Sequence of chain 1.C:
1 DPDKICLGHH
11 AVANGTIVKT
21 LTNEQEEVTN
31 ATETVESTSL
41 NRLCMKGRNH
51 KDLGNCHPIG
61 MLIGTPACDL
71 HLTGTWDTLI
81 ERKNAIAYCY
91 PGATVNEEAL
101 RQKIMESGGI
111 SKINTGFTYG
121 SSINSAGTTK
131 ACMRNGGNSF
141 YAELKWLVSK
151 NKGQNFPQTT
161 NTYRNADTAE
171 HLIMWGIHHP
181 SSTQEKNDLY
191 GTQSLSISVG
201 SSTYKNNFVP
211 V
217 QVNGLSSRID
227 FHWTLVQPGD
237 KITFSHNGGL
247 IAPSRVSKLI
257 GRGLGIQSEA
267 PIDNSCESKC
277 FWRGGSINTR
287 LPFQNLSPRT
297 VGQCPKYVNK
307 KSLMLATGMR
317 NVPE

Binding-site contacts:
Ligand atom C8 contacts residue GLY78 of chain 1.D at 4.1 Å.
Ligand atom O7 contacts residue ASN79 of chain 1.D at 3.6 Å.
Ligand atom C8 contacts residue HIS75 of chain 1.D at 3.7 Å.
Ligand atom C3 contacts residue ASN82 of chain 1.D at 3.8 Å.
Ligand atom C4 contacts residue ASN82 of chain 1.D at 4.2 Å.
Ligand atom C7 contacts residue ASN79 of chain 1.D at 4.0 Å.
Ligand atom O7 contacts residue HIS75 of chain 1.D at 4.1 Å.
Ligand atom C1 contacts residue ASN82 of chain 1.D at 1.4 Å.
Ligand atom C8 contacts residue ASN79 of chain 1.D at 4.1 Å.
Ligand atom C8 contacts residue ARG295 of chain 1.C at 4.2 Å.
Ligand atom C7 contacts residue ASN82 of chain 1.D at 3.9 Å.
Ligand atom C2 contacts residue ASN82 of chain 1.D at 2.5 Å.
Ligand atom C5 contacts residue ASN82 of chain 1.D at 3.6 Å.
Ligand atom O5 contacts residue ASN82 of chain 1.D at 2.3 Å (h-bond).
Ligand atom N2 contacts residue ASN82 of chain 1.D at 3.1 Å (h-bond).
Ligand atom C6 contacts residue ARG258 of chain 1.A at 4.5 Å.
Ligand atom O7 contacts residue ASN82 of chain 1.D at 4.3 Å.

Sequence of chain 1.A:
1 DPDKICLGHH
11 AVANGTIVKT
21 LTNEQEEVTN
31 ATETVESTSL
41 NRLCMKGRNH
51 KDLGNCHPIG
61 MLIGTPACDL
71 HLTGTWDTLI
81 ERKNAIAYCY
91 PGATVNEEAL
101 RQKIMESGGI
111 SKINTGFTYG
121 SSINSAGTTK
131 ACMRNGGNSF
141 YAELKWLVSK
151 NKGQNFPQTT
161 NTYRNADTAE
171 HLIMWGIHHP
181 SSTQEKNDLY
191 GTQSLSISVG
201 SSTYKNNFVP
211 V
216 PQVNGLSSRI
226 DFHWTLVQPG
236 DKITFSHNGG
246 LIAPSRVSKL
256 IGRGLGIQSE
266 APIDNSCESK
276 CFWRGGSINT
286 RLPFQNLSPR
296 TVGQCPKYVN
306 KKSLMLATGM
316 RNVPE

This small molecule binds to this protein.
Small molecule (SMILES): CC(=O)N[C@H]1[C@H](O[C@H]2[C@H](O)[C@@H](NC(C)=O)CO[C@@H]2CO)O[C@H](CO)[C@@H](O)[C@@H]1O

Sequence of chain 1.D:
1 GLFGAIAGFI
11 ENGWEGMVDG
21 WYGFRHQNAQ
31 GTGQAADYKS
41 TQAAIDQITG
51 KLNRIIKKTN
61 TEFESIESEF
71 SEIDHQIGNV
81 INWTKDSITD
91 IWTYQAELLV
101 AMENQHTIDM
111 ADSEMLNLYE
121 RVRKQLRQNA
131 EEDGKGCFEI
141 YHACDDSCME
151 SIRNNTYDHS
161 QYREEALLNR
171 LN